Binding-site contacts:
Ligand atom O4 contacts residue ASN444 of chain 1.D at 3.9 Å.
Ligand atom O8 contacts residue THR469 of chain 1.D at 4.4 Å.
Ligand atom O6 contacts residue THR469 of chain 1.D at 2.6 Å (h-bond).
Ligand atom C2 contacts residue ALA470 of chain 1.D at 3.7 Å (hydrophobic).
Ligand atom C4 contacts residue ASN444 of chain 1.D at 3.8 Å.
Ligand atom C1 contacts residue THR469 of chain 1.D at 2.6 Å.
Ligand atom C3 contacts residue ALA470 of chain 1.D at 3.9 Å (hydrophobic).
Ligand atom C4 contacts residue LYS467 of chain 1.D at 4.1 Å.
Ligand atom C4 contacts residue THR469 of chain 1.D at 2.8 Å.
Ligand atom C5 contacts residue ASN444 of chain 1.D at 4.2 Å.
Ligand atom C6 contacts residue THR469 of chain 1.D at 3.7 Å.
Ligand atom C4 contacts residue ALA470 of chain 1.D at 4.1 Å (hydrophobic).
Ligand atom O4 contacts residue LYS467 of chain 1.D at 3.1 Å (salt-bridge).
Ligand atom C3 contacts residue THR469 of chain 1.D at 1.6 Å.
Ligand atom O1B contacts residue THR469 of chain 1.D at 3.0 Å (h-bond).
Ligand atom O1A contacts residue THR469 of chain 1.D at 3.6 Å.
Ligand atom O4 contacts residue THR469 of chain 1.D at 3.8 Å.
Ligand atom C2 contacts residue THR469 of chain 1.D at 1.4 Å.
Ligand atom O6 contacts residue ALA470 of chain 1.D at 3.6 Å.
Ligand atom C5 contacts residue THR469 of chain 1.D at 3.7 Å.
Ligand atom N5 contacts residue THR469 of chain 1.D at 4.2 Å.

Sequence of chain 1.D:
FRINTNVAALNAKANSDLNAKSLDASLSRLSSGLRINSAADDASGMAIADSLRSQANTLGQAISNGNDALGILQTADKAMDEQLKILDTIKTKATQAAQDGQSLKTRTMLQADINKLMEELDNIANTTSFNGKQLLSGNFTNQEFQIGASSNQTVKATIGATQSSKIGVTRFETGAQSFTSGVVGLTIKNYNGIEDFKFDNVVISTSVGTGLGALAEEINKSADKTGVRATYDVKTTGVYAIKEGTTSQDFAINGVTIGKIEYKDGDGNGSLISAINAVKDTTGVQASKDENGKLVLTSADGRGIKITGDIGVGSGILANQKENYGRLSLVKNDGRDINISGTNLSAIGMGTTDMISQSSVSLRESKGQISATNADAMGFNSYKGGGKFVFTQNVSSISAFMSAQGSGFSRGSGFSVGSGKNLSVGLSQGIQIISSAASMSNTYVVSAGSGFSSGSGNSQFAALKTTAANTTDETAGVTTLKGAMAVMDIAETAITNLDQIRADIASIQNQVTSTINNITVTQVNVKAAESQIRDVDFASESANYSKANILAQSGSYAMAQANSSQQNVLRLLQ

A protein and the small-molecule ligand that binds it are described below.
Small molecule (SMILES): C[C@H](O)[C@H](N)[C@@H]1O[C@](O)(C(=O)O)C[C@H](O)[C@@H]1N